Sequence of chain 3.C:
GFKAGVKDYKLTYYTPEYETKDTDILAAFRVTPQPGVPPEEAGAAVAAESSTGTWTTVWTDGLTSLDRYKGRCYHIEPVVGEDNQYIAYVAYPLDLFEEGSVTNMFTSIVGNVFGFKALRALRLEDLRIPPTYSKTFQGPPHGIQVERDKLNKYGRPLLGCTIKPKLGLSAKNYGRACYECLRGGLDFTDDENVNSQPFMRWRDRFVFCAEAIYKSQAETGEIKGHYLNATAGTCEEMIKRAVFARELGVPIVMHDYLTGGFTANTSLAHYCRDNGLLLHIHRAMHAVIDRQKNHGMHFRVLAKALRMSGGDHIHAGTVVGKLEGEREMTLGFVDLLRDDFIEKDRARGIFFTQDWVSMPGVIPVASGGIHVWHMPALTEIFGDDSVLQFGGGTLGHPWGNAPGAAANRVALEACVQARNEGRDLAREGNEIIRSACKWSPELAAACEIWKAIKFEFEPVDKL

Binding-site contacts:
Ligand atom C contacts residue MG1 of chain 3.E at 2.8 Å.
Ligand atom C3 contacts residue MG1 of chain 3.E at 3.0 Å.
Ligand atom O2 contacts residue MG1 of chain 3.E at 2.2 Å.
Ligand atom O1P contacts residue GLY403 of chain 3.A at 2.8 Å (h-bond).
Ligand atom O2P contacts residue THR65 of chain 3.C at 3.4 Å (h-bond).
Ligand atom O4P contacts residue HIS327 of chain 3.A at 2.7 Å (h-bond).
Ligand atom O6 contacts residue ASN123 of chain 3.C at 3.0 Å (h-bond).
Ligand atom O4 contacts residue GLY380 of chain 3.A at 3.4 Å (h-bond).
Ligand atom O7 contacts residue LYS334 of chain 3.A at 2.9 Å (salt-bridge).
Ligand atom O3P contacts residue GLY404 of chain 3.A at 2.7 Å (h-bond).
Ligand atom O3 contacts residue KCX201 of chain 3.A at 2.5 Å (h-bond).
Ligand atom O6 contacts residue LYS177 of chain 3.A at 2.8 Å (salt-bridge).
Ligand atom O3P contacts residue LYS175 of chain 3.A at 3.3 Å.
Ligand atom O6 contacts residue MG1 of chain 3.E at 2.1 Å.
Ligand atom O3P contacts residue THR65 of chain 3.C at 2.6 Å (h-bond).
Ligand atom C contacts residue LYS175 of chain 3.A at 3.4 Å.
Ligand atom O3 contacts residue GLU204 of chain 3.A at 2.9 Å (salt-bridge).
Ligand atom O6P contacts residue ARG295 of chain 3.A at 2.9 Å (salt-bridge).
Ligand atom O2P contacts residue GLY381 of chain 3.A at 2.8 Å (h-bond).
Ligand atom O6 contacts residue LYS175 of chain 3.A at 3.3 Å (salt-bridge).
Ligand atom O2 contacts residue KCX201 of chain 3.A at 3.0 Å (h-bond).
Ligand atom O2 contacts residue LYS175 of chain 3.A at 3.0 Å (salt-bridge).
Ligand atom C2 contacts residue MG1 of chain 3.E at 2.8 Å.
Ligand atom O2 contacts residue THR173 of chain 3.A at 2.8 Å (h-bond).
Ligand atom O6 contacts residue ASP203 of chain 3.A at 3.1 Å (salt-bridge).
Ligand atom O2P contacts residue GLY380 of chain 3.A at 3.3 Å.
Ligand atom O2 contacts residue ASP203 of chain 3.A at 3.4 Å (salt-bridge).
Ligand atom C contacts residue ASN123 of chain 3.C at 3.5 Å.
Ligand atom O6 contacts residue GLU204 of chain 3.A at 3.1 Å (salt-bridge).
Ligand atom C3 contacts residue KCX201 of chain 3.A at 3.1 Å.
Ligand atom O2P contacts residue TRP66 of chain 3.C at 3.3 Å.
Ligand atom O2P contacts residue LYS334 of chain 3.A at 2.8 Å (salt-bridge).
Ligand atom O7 contacts residue GLU60 of chain 3.C at 3.3 Å (salt-bridge).
Ligand atom O5P contacts residue ARG295 of chain 3.A at 2.9 Å (salt-bridge).
Ligand atom O3 contacts residue HIS294 of chain 3.A at 2.9 Å (h-bond).
Ligand atom O3 contacts residue MG1 of chain 3.E at 2.2 Å.
Ligand atom O4 contacts residue SER379 of chain 3.A at 2.9 Å (h-bond).
Ligand atom O1 contacts residue LYS175 of chain 3.A at 3.1 Å (salt-bridge).
Ligand atom P1 contacts residue THR65 of chain 3.C at 3.5 Å.
Ligand atom O4P contacts residue SER379 of chain 3.A at 3.3 Å (h-bond).

Sequence of chain 3.A:
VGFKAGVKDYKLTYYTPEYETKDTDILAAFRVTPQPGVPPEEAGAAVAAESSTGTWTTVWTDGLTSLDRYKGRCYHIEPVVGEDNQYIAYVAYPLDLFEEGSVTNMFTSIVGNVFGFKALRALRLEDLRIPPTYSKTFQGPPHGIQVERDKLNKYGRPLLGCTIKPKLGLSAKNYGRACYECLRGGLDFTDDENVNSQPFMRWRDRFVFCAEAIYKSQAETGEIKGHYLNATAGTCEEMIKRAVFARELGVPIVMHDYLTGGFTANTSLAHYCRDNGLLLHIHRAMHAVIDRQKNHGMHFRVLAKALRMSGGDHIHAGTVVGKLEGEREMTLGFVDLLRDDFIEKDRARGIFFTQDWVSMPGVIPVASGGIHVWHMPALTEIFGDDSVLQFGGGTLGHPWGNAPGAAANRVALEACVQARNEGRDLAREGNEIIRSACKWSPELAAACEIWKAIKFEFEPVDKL

The small molecule below binds the protein below.
Small molecule (SMILES): O=C(O)[C@@](O)(COP(=O)(O)O)[C@H](O)[C@H](O)COP(=O)(O)O